Sequence of chain 1.E:
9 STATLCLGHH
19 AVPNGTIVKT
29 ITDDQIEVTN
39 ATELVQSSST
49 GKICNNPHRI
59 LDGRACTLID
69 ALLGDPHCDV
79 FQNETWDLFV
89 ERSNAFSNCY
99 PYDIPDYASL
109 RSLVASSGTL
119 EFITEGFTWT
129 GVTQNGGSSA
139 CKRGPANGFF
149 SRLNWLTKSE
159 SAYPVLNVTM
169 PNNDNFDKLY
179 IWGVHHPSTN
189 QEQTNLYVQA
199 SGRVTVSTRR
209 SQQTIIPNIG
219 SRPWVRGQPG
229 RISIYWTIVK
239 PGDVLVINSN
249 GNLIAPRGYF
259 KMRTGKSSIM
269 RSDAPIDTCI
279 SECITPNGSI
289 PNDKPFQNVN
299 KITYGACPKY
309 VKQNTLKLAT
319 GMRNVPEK

Sequence of chain 1.C:
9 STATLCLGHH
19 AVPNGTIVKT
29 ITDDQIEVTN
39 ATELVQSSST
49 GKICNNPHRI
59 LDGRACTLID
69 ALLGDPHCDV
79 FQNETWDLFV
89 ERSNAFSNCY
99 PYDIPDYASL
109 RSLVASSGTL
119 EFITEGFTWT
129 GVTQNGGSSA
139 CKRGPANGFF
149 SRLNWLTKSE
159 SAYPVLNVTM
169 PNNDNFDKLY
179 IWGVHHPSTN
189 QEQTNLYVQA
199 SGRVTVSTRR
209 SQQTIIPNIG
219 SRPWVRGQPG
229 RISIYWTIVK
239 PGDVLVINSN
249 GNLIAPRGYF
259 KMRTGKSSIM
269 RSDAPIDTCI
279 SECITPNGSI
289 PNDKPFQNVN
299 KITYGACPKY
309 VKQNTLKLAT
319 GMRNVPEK

Binding-site contacts:
Ligand atom C6 contacts residue NAG1 of chain 1.CA at 3.6 Å.
Ligand atom O1 contacts residue NAG1 of chain 1.CA at 3.5 Å (h-bond).
Ligand atom O7 contacts residue NAG1 of chain 1.CA at 2.9 Å (h-bond).
Ligand atom C2 contacts residue NAG1 of chain 1.CA at 3.5 Å.
Ligand atom O5 contacts residue NAG1 of chain 1.CA at 2.3 Å (h-bond).
Ligand atom C5 contacts residue TRP222 of chain 1.C at 4.2 Å (hydrophobic).
Ligand atom C7 contacts residue NAG1 of chain 1.CA at 3.7 Å.
Ligand atom O4 contacts residue MAN1 of chain 1.U at 2.4 Å.
Ligand atom O3 contacts residue MAN1 of chain 1.U at 3.4 Å (h-bond).
Ligand atom C7 contacts residue TRP222 of chain 1.C at 3.7 Å (hydrophobic).
Ligand atom C8 contacts residue TRP222 of chain 1.C at 3.7 Å (hydrophobic).
Ligand atom C3 contacts residue TRP222 of chain 1.C at 4.3 Å (hydrophobic).
Ligand atom C1 contacts residue NAG1 of chain 1.CA at 2.7 Å.
Ligand atom O7 contacts residue PRO221 of chain 1.C at 3.6 Å.
Ligand atom C8 contacts residue PRO221 of chain 1.C at 4.1 Å (hydrophobic).
Ligand atom C7 contacts residue PRO221 of chain 1.C at 4.4 Å (hydrophobic).
Ligand atom C8 contacts residue ARG207 of chain 1.E at 4.5 Å.
Ligand atom O7 contacts residue ARG220 of chain 1.C at 4.1 Å.
Ligand atom O4 contacts residue TRP222 of chain 1.C at 4.2 Å.
Ligand atom C3 contacts residue MAN1 of chain 1.U at 4.2 Å.
Ligand atom O3 contacts residue TRP222 of chain 1.C at 3.8 Å.
Ligand atom O5 contacts residue TRP222 of chain 1.C at 4.2 Å.
Ligand atom C2 contacts residue TRP222 of chain 1.C at 4.1 Å (hydrophobic).
Ligand atom C6 contacts residue TRP222 of chain 1.C at 3.4 Å (hydrophobic).
Ligand atom O7 contacts residue TRP222 of chain 1.C at 2.9 Å (h-bond).
Ligand atom N2 contacts residue NAG1 of chain 1.CA at 3.7 Å.
Ligand atom C4 contacts residue MAN1 of chain 1.U at 3.7 Å.
Ligand atom O6 contacts residue NAG1 of chain 1.CA at 3.6 Å (h-bond).
Ligand atom C4 contacts residue TRP222 of chain 1.C at 3.9 Å (hydrophobic).
Ligand atom C8 contacts residue VAL242 of chain 1.E at 4.4 Å (hydrophobic).
Ligand atom C5 contacts residue NAG1 of chain 1.CA at 3.5 Å.

A protein and the small-molecule ligand that binds it are described below.
Small molecule (SMILES): CC(=O)N[C@@H]1[C@@H](O)[C@H](O)[C@@H](CO)O[C@@H]1O